A small-molecule ligand and the protein it binds are described below.
Small molecule (SMILES): CC(=O)N[C@H]1[C@H](O[C@H]2[C@H](O)[C@@H](NC(C)=O)CO[C@@H]2CO)O[C@H](CO)[C@@H](O)[C@@H]1O

Binding-site contacts:
Ligand atom O6 contacts residue ALA358 of chain 1.A at 3.6 Å.
Ligand atom C4 contacts residue ASN329 of chain 1.A at 4.2 Å.
Ligand atom O7 contacts residue ASN329 of chain 1.A at 3.4 Å (h-bond).
Ligand atom C2 contacts residue ASN329 of chain 1.A at 2.5 Å.
Ligand atom N2 contacts residue ASN329 of chain 1.A at 3.1 Å (h-bond).
Ligand atom C8 contacts residue ASN329 of chain 1.A at 3.7 Å.
Ligand atom C3 contacts residue ASN329 of chain 1.A at 3.9 Å.
Ligand atom C8 contacts residue SER357 of chain 1.A at 3.2 Å.
Ligand atom C7 contacts residue SER357 of chain 1.A at 3.6 Å.
Ligand atom C7 contacts residue ASN329 of chain 1.A at 3.3 Å.
Ligand atom C1 contacts residue ASN329 of chain 1.A at 1.5 Å.
Ligand atom C6 contacts residue SER357 of chain 1.A at 3.8 Å.
Ligand atom C8 contacts residue GLY325 of chain 1.A at 4.1 Å.
Ligand atom C5 contacts residue ASN329 of chain 1.A at 3.7 Å.
Ligand atom O6 contacts residue SER357 of chain 1.A at 3.2 Å (h-bond).
Ligand atom N2 contacts residue SER357 of chain 1.A at 3.8 Å.
Ligand atom O5 contacts residue ASN329 of chain 1.A at 2.4 Å (h-bond).
Ligand atom O4 contacts residue PHE472 of chain 1.C at 4.4 Å.
Ligand atom O7 contacts residue SER357 of chain 1.A at 4.3 Å.

Sequence of chain 1.C:
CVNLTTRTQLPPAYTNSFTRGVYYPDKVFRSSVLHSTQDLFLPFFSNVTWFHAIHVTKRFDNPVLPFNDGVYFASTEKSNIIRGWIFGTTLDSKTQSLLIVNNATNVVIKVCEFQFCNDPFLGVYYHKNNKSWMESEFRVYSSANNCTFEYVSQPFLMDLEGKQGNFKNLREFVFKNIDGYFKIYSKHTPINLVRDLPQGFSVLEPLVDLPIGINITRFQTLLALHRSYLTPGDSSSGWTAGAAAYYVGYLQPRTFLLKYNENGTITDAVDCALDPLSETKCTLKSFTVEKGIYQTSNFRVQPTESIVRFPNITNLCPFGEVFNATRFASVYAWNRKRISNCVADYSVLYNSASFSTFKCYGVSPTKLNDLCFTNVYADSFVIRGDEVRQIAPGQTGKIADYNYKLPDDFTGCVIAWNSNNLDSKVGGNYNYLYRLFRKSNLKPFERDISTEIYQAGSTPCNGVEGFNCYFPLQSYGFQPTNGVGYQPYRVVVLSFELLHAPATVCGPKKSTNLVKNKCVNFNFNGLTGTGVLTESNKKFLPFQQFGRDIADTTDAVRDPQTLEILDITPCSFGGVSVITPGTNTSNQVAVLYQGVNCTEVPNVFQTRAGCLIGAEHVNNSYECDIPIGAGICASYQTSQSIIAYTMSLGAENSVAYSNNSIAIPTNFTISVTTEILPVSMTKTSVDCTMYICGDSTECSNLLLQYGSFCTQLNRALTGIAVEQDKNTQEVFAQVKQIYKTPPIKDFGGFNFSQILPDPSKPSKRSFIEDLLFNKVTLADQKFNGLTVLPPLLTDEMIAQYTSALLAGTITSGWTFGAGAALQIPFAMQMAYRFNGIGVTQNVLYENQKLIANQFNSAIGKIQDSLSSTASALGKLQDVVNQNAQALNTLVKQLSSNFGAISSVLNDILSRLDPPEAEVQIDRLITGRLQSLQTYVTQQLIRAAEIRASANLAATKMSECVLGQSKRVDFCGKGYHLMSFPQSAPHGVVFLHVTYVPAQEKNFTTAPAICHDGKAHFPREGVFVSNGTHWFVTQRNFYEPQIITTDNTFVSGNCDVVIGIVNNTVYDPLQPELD

Sequence of chain 1.A:
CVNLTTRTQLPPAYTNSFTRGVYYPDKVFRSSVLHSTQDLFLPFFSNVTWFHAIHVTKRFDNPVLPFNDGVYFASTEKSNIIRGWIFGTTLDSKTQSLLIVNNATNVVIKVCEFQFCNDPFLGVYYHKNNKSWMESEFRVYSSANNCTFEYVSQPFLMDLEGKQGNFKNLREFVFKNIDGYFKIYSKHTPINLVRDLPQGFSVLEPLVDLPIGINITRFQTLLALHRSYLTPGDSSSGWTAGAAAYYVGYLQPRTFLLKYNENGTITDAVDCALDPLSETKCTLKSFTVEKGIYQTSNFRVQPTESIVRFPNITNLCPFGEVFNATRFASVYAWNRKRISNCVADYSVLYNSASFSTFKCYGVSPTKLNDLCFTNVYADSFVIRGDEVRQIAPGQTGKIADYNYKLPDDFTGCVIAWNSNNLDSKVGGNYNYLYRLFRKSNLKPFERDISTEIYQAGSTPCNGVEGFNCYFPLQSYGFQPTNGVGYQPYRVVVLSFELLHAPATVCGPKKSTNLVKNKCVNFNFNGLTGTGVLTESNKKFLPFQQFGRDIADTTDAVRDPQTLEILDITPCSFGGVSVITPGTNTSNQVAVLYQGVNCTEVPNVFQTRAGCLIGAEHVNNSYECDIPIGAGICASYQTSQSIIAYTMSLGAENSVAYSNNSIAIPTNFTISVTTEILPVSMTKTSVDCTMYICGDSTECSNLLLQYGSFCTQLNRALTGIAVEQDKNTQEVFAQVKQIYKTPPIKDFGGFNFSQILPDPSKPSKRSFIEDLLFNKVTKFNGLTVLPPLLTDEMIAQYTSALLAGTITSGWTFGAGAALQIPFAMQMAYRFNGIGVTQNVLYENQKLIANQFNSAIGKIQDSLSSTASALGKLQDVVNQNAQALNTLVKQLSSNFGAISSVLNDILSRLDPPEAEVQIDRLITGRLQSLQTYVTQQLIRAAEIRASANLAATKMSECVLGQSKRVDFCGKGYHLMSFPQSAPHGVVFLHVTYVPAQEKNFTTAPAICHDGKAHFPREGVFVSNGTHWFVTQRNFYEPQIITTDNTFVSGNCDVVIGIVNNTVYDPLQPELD